Sequence of chain 1.A:
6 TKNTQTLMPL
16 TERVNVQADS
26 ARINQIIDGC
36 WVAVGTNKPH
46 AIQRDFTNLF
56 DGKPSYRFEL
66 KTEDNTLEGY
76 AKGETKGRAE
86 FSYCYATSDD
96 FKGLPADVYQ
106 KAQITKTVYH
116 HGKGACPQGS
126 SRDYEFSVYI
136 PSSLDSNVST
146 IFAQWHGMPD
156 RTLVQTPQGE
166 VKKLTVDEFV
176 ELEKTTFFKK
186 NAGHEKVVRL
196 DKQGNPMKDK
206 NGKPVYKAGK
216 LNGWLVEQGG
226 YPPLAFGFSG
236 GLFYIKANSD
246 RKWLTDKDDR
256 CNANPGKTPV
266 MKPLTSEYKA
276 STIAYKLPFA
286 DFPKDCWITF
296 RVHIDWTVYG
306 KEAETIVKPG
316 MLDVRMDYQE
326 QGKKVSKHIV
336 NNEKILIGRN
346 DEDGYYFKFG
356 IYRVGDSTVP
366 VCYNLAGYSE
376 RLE

Binding-site contacts:
Ligand atom C1 contacts residue ASN257 of chain 1.A at 3.5 Å.
Ligand atom O3 contacts residue GLY360 of chain 1.A at 2.8 Å (h-bond).
Ligand atom O5 contacts residue TYR226 of chain 1.A at 3.8 Å.
Ligand atom O1 contacts residue TYR357 of chain 1.A at 3.1 Å (h-bond).
Ligand atom O6S contacts residue ASN257 of chain 1.A at 3.3 Å (h-bond).
Ligand atom C1 contacts residue GLY225 of chain 1.A at 3.8 Å.
Ligand atom O6S contacts residue LYS241 of chain 1.A at 3.7 Å.
Ligand atom O5S contacts residue ILE146 of chain 1.A at 3.2 Å.
Ligand atom O3 contacts residue ARG255 of chain 1.A at 3.0 Å (salt-bridge).
Ligand atom O6B contacts residue ARG255 of chain 1.A at 3.6 Å.
Ligand atom O6S contacts residue ASN243 of chain 1.A at 3.0 Å (h-bond).
Ligand atom O3S contacts residue GLY225 of chain 1.A at 2.7 Å (h-bond).
Ligand atom O3 contacts residue VAL359 of chain 1.A at 3.0 Å.
Ligand atom O6A contacts residue ARG255 of chain 1.A at 2.7 Å (salt-bridge).
Ligand atom O1S contacts residue ARG255 of chain 1.A at 3.3 Å (salt-bridge).
Ligand atom O2S contacts residue TYR75 of chain 1.A at 3.5 Å.
Ligand atom O5 contacts residue PRO227 of chain 1.A at 3.6 Å.
Ligand atom O1S contacts residue GLY225 of chain 1.A at 3.9 Å.
Ligand atom O4S contacts residue LYS241 of chain 1.A at 3.2 Å (salt-bridge).
Ligand atom O6S contacts residue TYR226 of chain 1.A at 3.5 Å.
Ligand atom C6 contacts residue PRO227 of chain 1.A at 3.7 Å (hydrophobic).
Ligand atom O6 contacts residue PRO227 of chain 1.A at 3.3 Å.
Ligand atom C6 contacts residue ARG255 of chain 1.A at 3.3 Å.
Ligand atom O5S contacts residue PRO227 of chain 1.A at 3.1 Å.
Ligand atom C3 contacts residue GLY360 of chain 1.A at 3.6 Å.
Ligand atom S1 contacts residue GLY225 of chain 1.A at 3.8 Å.
Ligand atom O2 contacts residue ASN257 of chain 1.A at 3.3 Å (h-bond).
Ligand atom O3S contacts residue LYS252 of chain 1.A at 3.9 Å.
Ligand atom O5 contacts residue ASN257 of chain 1.A at 2.9 Å (h-bond).
Ligand atom O1S contacts residue VAL359 of chain 1.A at 3.6 Å.
Ligand atom O3S contacts residue GLY224 of chain 1.A at 3.6 Å.
Ligand atom O3S contacts residue LYS241 of chain 1.A at 3.2 Å (salt-bridge).
Ligand atom O6 contacts residue TYR226 of chain 1.A at 3.4 Å.
Ligand atom O2S contacts residue LYS252 of chain 1.A at 2.8 Å (salt-bridge).
Ligand atom O6S contacts residue PRO227 of chain 1.A at 3.6 Å.
Ligand atom O4S contacts residue ASN257 of chain 1.A at 3.3 Å (h-bond).
Ligand atom S2 contacts residue PRO227 of chain 1.A at 3.6 Å.
Ligand atom C4 contacts residue TYR226 of chain 1.A at 3.8 Å (hydrophobic).
Ligand atom O6A contacts residue TYR226 of chain 1.A at 3.3 Å (h-bond).
Ligand atom O5 contacts residue TYR226 of chain 1.A at 3.7 Å.

A small-molecule ligand and the protein it binds are described below.
Small molecule (SMILES): O=C(O)C1=C[C@H](O)[C@@H](OS(=O)(=O)O)[C@H](O[C@H]2[C@H](O)[C@@H](NS(=O)(=O)O)[C@@H](O)O[C@@H]2COS(=O)(=O)O)O1